Sequence of chain 1.C:
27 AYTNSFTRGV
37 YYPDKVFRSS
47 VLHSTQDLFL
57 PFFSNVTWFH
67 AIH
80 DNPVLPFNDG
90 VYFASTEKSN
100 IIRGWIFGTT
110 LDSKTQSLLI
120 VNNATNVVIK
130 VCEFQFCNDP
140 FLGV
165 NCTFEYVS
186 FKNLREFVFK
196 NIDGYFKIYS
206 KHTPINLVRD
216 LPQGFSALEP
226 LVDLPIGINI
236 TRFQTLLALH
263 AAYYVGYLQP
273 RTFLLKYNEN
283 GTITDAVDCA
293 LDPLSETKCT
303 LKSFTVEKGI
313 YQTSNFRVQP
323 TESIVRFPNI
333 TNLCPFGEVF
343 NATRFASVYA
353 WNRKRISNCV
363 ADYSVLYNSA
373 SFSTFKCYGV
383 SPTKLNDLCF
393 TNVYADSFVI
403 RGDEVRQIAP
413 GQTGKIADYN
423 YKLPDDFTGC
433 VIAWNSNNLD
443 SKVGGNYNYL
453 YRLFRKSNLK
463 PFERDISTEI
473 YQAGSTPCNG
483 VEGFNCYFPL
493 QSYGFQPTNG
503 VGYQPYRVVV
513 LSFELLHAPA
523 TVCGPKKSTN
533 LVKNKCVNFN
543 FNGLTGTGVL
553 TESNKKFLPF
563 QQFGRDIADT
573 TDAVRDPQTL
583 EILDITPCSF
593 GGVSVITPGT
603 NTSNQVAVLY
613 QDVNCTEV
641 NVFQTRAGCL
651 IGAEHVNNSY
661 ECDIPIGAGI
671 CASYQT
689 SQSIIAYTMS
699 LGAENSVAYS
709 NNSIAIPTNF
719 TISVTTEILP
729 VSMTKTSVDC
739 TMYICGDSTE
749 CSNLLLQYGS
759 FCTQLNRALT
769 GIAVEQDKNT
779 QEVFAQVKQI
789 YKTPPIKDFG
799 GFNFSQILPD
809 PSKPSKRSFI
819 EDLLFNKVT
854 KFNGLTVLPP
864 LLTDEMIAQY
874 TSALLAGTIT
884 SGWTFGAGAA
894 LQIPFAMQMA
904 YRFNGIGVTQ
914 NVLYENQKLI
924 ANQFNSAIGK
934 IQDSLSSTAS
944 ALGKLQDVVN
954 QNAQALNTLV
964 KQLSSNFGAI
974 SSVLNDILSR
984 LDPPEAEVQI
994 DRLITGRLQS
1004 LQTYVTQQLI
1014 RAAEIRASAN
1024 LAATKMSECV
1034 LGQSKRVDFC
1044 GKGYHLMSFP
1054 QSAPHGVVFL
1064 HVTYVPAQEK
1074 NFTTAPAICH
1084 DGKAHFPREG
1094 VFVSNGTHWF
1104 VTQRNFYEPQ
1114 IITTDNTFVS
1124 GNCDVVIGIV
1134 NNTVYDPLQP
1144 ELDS

Binding-site contacts:
Ligand atom C5 contacts residue ASN603 of chain 1.C at 3.7 Å.
Ligand atom C3 contacts residue ASN603 of chain 1.C at 3.8 Å.
Ligand atom N2 contacts residue THR604 of chain 1.C at 4.2 Å.
Ligand atom C1 contacts residue THR604 of chain 1.C at 4.4 Å.
Ligand atom O6 contacts residue LYS310 of chain 1.C at 4.5 Å.
Ligand atom C1 contacts residue ASN603 of chain 1.C at 1.4 Å.
Ligand atom C7 contacts residue ASN603 of chain 1.C at 3.1 Å.
Ligand atom C8 contacts residue ASN603 of chain 1.C at 4.2 Å.
Ligand atom O7 contacts residue ASN603 of chain 1.C at 3.0 Å (h-bond).
Ligand atom O5 contacts residue ASN603 of chain 1.C at 2.4 Å (h-bond).
Ligand atom C4 contacts residue ASN603 of chain 1.C at 4.2 Å.
Ligand atom N2 contacts residue ASN603 of chain 1.C at 2.8 Å (h-bond).
Ligand atom C2 contacts residue ASN603 of chain 1.C at 2.4 Å.

This small molecule binds to this protein.
Small molecule (SMILES): CC(=O)N[C@@H]1[C@@H](O)[C@H](O)[C@@H](CO)O[C@H]1O